Binding-site contacts:
Ligand atom C2 contacts residue ASN477 of chain 3.A at 2.4 Å.
Ligand atom C8 contacts residue ALA452 of chain 3.A at 3.8 Å (hydrophobic).
Ligand atom C8 contacts residue ALA453 of chain 3.A at 3.8 Å (hydrophobic).
Ligand atom O7 contacts residue ASN477 of chain 3.A at 3.4 Å (h-bond).
Ligand atom C7 contacts residue ASN477 of chain 3.A at 3.4 Å.
Ligand atom C7 contacts residue ALA452 of chain 3.A at 4.3 Å (hydrophobic).
Ligand atom C7 contacts residue GLY451 of chain 3.A at 4.2 Å.
Ligand atom C8 contacts residue TYR475 of chain 3.A at 3.6 Å (hydrophobic).
Ligand atom N2 contacts residue ASN477 of chain 3.A at 2.9 Å (h-bond).
Ligand atom C1 contacts residue ASN477 of chain 3.A at 1.4 Å.
Ligand atom O7 contacts residue GLY451 of chain 3.A at 3.4 Å.
Ligand atom O7 contacts residue ALA452 of chain 3.A at 3.9 Å.
Ligand atom C8 contacts residue GLY451 of chain 3.A at 4.1 Å.
Ligand atom C4 contacts residue ASN477 of chain 3.A at 4.2 Å.
Ligand atom C5 contacts residue ASN477 of chain 3.A at 3.6 Å.
Ligand atom O5 contacts residue ASN477 of chain 3.A at 2.3 Å (h-bond).
Ligand atom C3 contacts residue ASN477 of chain 3.A at 3.8 Å.

Sequence of chain 3.A:
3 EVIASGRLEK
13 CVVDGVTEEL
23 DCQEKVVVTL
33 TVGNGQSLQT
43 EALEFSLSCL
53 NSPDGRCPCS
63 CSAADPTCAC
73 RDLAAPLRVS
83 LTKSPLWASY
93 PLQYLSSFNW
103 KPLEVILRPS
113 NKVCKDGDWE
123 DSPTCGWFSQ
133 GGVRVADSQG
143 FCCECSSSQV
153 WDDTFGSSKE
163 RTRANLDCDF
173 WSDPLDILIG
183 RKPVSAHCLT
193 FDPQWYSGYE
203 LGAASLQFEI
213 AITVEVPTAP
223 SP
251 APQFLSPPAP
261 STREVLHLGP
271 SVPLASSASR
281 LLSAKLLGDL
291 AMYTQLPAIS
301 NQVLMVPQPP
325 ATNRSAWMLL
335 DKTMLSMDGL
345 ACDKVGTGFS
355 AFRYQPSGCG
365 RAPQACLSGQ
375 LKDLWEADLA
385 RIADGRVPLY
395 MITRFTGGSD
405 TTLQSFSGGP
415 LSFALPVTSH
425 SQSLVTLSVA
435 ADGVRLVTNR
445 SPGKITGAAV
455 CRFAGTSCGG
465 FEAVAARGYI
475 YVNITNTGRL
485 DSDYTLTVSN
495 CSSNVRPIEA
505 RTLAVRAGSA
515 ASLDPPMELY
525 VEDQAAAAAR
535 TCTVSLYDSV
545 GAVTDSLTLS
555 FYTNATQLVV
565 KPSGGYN

A protein and the small-molecule ligand that binds it are described below.
Small molecule (SMILES): CC(=O)N[C@H]1[C@H](O[C@H]2[C@H](O)[C@@H](NC(C)=O)CO[C@@H]2CO)O[C@H](CO)[C@@H](O)[C@@H]1O